The protein below binds the small molecule below.
Small molecule (SMILES): CC(=O)N[C@@H]1[C@@H](O)[C@H](O)[C@@H](CO)O[C@H]1O

Binding-site contacts:
Ligand atom C1 contacts residue MET107 of chain 2.A at 4.4 Å (hydrophobic).
Ligand atom C4 contacts residue ASN75 of chain 2.A at 4.2 Å.
Ligand atom O5 contacts residue MET107 of chain 2.A at 3.7 Å.
Ligand atom O5 contacts residue ASN75 of chain 2.A at 2.3 Å (h-bond).
Ligand atom N2 contacts residue THR77 of chain 2.A at 4.1 Å.
Ligand atom C5 contacts residue ASN75 of chain 2.A at 3.6 Å.
Ligand atom N2 contacts residue ASN75 of chain 2.A at 3.0 Å (h-bond).
Ligand atom O7 contacts residue ASN75 of chain 2.A at 3.4 Å (h-bond).
Ligand atom C2 contacts residue ASN75 of chain 2.A at 2.5 Å.
Ligand atom O7 contacts residue HIS74 of chain 2.A at 4.0 Å.
Ligand atom C1 contacts residue THR77 of chain 2.A at 4.1 Å.
Ligand atom C1 contacts residue ASN75 of chain 2.A at 1.4 Å.
Ligand atom C8 contacts residue ASN75 of chain 2.A at 3.3 Å.
Ligand atom C7 contacts residue ASN75 of chain 2.A at 3.4 Å.
Ligand atom C3 contacts residue ASN75 of chain 2.A at 3.7 Å.

Sequence of chain 2.A:
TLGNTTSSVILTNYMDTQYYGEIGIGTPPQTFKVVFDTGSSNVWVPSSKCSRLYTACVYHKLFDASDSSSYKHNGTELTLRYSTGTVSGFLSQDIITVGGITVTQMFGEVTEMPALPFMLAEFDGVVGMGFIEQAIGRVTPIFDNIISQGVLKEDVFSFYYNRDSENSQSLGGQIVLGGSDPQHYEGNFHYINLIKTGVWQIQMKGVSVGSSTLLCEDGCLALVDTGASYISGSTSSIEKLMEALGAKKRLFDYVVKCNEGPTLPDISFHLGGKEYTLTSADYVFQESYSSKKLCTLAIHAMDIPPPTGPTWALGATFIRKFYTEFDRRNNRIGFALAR